Sequence of chain 1.B:
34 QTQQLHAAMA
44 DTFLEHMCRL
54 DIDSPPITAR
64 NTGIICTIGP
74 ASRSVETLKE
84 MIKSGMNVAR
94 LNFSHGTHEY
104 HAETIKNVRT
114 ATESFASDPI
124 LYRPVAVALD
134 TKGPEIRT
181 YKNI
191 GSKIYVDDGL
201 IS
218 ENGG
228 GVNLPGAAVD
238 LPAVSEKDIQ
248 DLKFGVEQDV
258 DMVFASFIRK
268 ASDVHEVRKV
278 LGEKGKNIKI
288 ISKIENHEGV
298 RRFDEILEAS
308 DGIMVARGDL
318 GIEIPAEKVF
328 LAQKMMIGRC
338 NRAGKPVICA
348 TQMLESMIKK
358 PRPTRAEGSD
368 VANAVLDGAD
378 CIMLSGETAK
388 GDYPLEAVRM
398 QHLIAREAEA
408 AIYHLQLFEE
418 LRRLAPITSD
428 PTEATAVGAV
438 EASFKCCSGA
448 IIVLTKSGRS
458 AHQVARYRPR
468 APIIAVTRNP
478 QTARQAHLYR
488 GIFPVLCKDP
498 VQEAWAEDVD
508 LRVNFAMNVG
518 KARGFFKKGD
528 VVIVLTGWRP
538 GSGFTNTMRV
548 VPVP

Binding-site contacts:
Ligand atom O4 contacts residue ARG536 of chain 1.B at 3.6 Å.
Ligand atom O4 contacts residue GLY538 of chain 1.B at 2.7 Å (h-bond).
Ligand atom O5 contacts residue LEU451 of chain 1.B at 3.6 Å.
Ligand atom C6 contacts residue SER457 of chain 1.B at 3.7 Å.
Ligand atom O6 contacts residue THR452 of chain 1.B at 3.6 Å.
Ligand atom O2P contacts residue LYS453 of chain 1.B at 3.0 Å (salt-bridge).
Ligand atom O3P contacts residue GLY538 of chain 1.B at 2.6 Å (h-bond).
Ligand atom O6 contacts residue SER539 of chain 1.B at 3.7 Å.
Ligand atom C4 contacts residue THR542 of chain 1.B at 3.5 Å.
Ligand atom P2 contacts residue SER457 of chain 1.B at 3.6 Å.
Ligand atom O4P contacts residue ARG456 of chain 1.B at 3.7 Å.
Ligand atom O6P contacts residue LYS453 of chain 1.B at 3.4 Å (salt-bridge).
Ligand atom O5P contacts residue GLY540 of chain 1.B at 2.8 Å (h-bond).
Ligand atom O4P contacts residue THR452 of chain 1.B at 2.5 Å (h-bond).
Ligand atom O4 contacts residue THR542 of chain 1.B at 3.4 Å (h-bond).
Ligand atom O4P contacts residue SER457 of chain 1.B at 2.7 Å (h-bond).
Ligand atom O6P contacts residue SER539 of chain 1.B at 3.2 Å.
Ligand atom C4 contacts residue GLY538 of chain 1.B at 3.5 Å.
Ligand atom O3 contacts residue GLY534 of chain 1.B at 2.4 Å (h-bond).
Ligand atom C3 contacts residue GLY534 of chain 1.B at 3.5 Å.
Ligand atom P2 contacts residue THR452 of chain 1.B at 3.4 Å.
Ligand atom O1P contacts residue ARG509 of chain 1.B at 3.3 Å (salt-bridge).
Ligand atom O2 contacts residue LEU451 of chain 1.B at 3.2 Å.
Ligand atom O1 contacts residue ARG509 of chain 1.B at 3.7 Å.
Ligand atom O3 contacts residue THR533 of chain 1.B at 3.2 Å.
Ligand atom C6 contacts residue THR542 of chain 1.B at 3.2 Å.
Ligand atom O1P contacts residue TRP502 of chain 1.B at 3.4 Å (h-bond).
Ligand atom O6P contacts residue THR452 of chain 1.B at 3.6 Å (h-bond).
Ligand atom O5P contacts residue SER457 of chain 1.B at 3.6 Å (h-bond).
Ligand atom O6 contacts residue LYS453 of chain 1.B at 3.2 Å (salt-bridge).
Ligand atom O4 contacts residue PHE541 of chain 1.B at 3.3 Å.
Ligand atom C6 contacts residue LEU451 of chain 1.B at 3.7 Å (hydrophobic).
Ligand atom C5 contacts residue GLY538 of chain 1.B at 3.2 Å.
Ligand atom O2 contacts residue ARG509 of chain 1.B at 3.5 Å (salt-bridge).
Ligand atom O1 contacts residue LYS453 of chain 1.B at 3.5 Å.
Ligand atom O6P contacts residue SER454 of chain 1.B at 2.7 Å (h-bond).
Ligand atom O3P contacts residue PRO537 of chain 1.B at 3.4 Å.
Ligand atom P1 contacts residue LYS453 of chain 1.B at 3.6 Å.
Ligand atom O3P contacts residue LYS453 of chain 1.B at 3.0 Å (salt-bridge).
Ligand atom O5P contacts residue SER539 of chain 1.B at 3.4 Å.

This small molecule binds to this protein.
Small molecule (SMILES): O=P(O)(O)OC[C@H]1O[C@](O)(COP(=O)(O)O)[C@@H](O)[C@@H]1O